Binding-site contacts:
Ligand atom CAU contacts residue GLY138 of chain 1.C at 3.2 Å.
Ligand atom CAP contacts residue LEU114 of chain 1.C at 3.6 Å (hydrophobic).
Ligand atom OAC contacts residue GLY138 of chain 1.C at 3.6 Å.
Ligand atom CAO contacts residue LEU114 of chain 1.C at 3.6 Å (hydrophobic).
Ligand atom OAG contacts residue THR100 of chain 1.C at 3.5 Å.
Ligand atom CBF contacts residue GLY138 of chain 1.C at 3.6 Å.
Ligand atom CAJ contacts residue GLY138 of chain 1.C at 3.5 Å.
Ligand atom CAV contacts residue LEU114 of chain 1.C at 3.3 Å (hydrophobic).
Ligand atom OAD contacts residue GLU139 of chain 1.C at 3.5 Å.
Ligand atom CBA contacts residue GLY138 of chain 1.C at 3.4 Å.
Ligand atom CAI contacts residue GLY138 of chain 1.C at 3.1 Å.
Ligand atom CAV contacts residue LYS135 of chain 1.C at 3.2 Å.
Ligand atom OAQ contacts residue LEU114 of chain 1.C at 3.2 Å.
Ligand atom OAG contacts residue LYS101 of chain 1.C at 3.4 Å (salt-bridge).
Ligand atom CBD contacts residue THR100 of chain 1.C at 3.7 Å.
Ligand atom OAC contacts residue LEU114 of chain 1.C at 3.7 Å.
Ligand atom OAB contacts residue MET22 of chain 1.C at 3.0 Å (h-bond).
Ligand atom CAV contacts residue GLY138 of chain 1.C at 3.6 Å.
Ligand atom CAY contacts residue THR100 of chain 1.C at 3.2 Å.
Ligand atom CAN contacts residue THR100 of chain 1.C at 3.6 Å.
Ligand atom CAK contacts residue THR100 of chain 1.C at 3.1 Å.
Ligand atom OAG contacts residue LYS113 of chain 1.C at 3.4 Å (salt-bridge).
Ligand atom CAO contacts residue GLU139 of chain 1.C at 3.4 Å.
Ligand atom OAC contacts residue LYS135 of chain 1.C at 3.3 Å.
Ligand atom CAN contacts residue LEU141 of chain 1.C at 3.7 Å (hydrophobic).
Ligand atom OAC contacts residue PHE98 of chain 1.C at 3.4 Å.
Ligand atom CAT contacts residue THR100 of chain 1.C at 3.6 Å.
Ligand atom CAV contacts residue GLU139 of chain 1.C at 3.5 Å.
Ligand atom CAO contacts residue GLY138 of chain 1.C at 3.4 Å.
Ligand atom CAU contacts residue LEU114 of chain 1.C at 3.2 Å (hydrophobic).
Ligand atom CAI contacts residue PHE98 of chain 1.C at 3.6 Å (hydrophobic).
Ligand atom OAR contacts residue GLY138 of chain 1.C at 3.6 Å.
Ligand atom CAI contacts residue LEU114 of chain 1.C at 3.4 Å (hydrophobic).
Ligand atom CBC contacts residue THR100 of chain 1.C at 3.7 Å.
Ligand atom OAC contacts residue GLY134 of chain 1.C at 2.8 Å (h-bond).
Ligand atom CBE contacts residue ILE9 of chain 1.C at 3.6 Å (hydrophobic).
Ligand atom OAD contacts residue LYS135 of chain 1.C at 2.5 Å (salt-bridge).
Ligand atom OAG contacts residue GLY112 of chain 1.C at 3.4 Å.
Ligand atom CAU contacts residue GLY134 of chain 1.C at 3.7 Å.
Ligand atom OAG contacts residue LEU102 of chain 1.C at 3.6 Å.

A small-molecule ligand and the protein it binds are described below.
Small molecule (SMILES): Oc1cc(O)c2c(c1)O[C@H](c1ccc(O)c(O)c1)[C@H](O)C2

Sequence of chain 1.C:
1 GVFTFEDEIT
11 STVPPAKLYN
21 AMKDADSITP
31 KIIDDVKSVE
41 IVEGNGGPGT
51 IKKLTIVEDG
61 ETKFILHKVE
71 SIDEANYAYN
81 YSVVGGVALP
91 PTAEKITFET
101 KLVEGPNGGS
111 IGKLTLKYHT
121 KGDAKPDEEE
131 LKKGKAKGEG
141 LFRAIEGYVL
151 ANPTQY